A small-molecule ligand and the protein it binds are described below.
Small molecule (SMILES): CC(=O)N[C@H]1[C@H](O[C@H]2[C@H](O)[C@@H](NC(C)=O)CO[C@@H]2CO)O[C@H](CO)[C@@H](O[C@@H]2O[C@H](CO)[C@@H](O)[C@H](O)[C@@H]2O)[C@@H]1O

Binding-site contacts:
Ligand atom O6 contacts residue TRP222 of chain 1.E at 3.0 Å.
Ligand atom C2 contacts residue SER219 of chain 1.E at 4.2 Å.
Ligand atom C5 contacts residue TRP222 of chain 1.E at 3.4 Å (hydrophobic).
Ligand atom C8 contacts residue SER219 of chain 1.E at 3.6 Å.
Ligand atom O5 contacts residue ASN165 of chain 1.A at 2.3 Å (h-bond).
Ligand atom O7 contacts residue TRP222 of chain 1.E at 2.8 Å (h-bond).
Ligand atom C8 contacts residue ASN165 of chain 1.A at 4.5 Å.
Ligand atom C3 contacts residue TRP222 of chain 1.E at 4.3 Å (hydrophobic).
Ligand atom C1 contacts residue ASN165 of chain 1.A at 1.4 Å.
Ligand atom N2 contacts residue SER219 of chain 1.E at 3.3 Å (h-bond).
Ligand atom C6 contacts residue TRP222 of chain 1.E at 4.3 Å (hydrophobic).
Ligand atom O7 contacts residue ARG220 of chain 1.E at 4.2 Å.
Ligand atom C8 contacts residue VAL242 of chain 1.A at 3.9 Å (hydrophobic).
Ligand atom C2 contacts residue ASN165 of chain 1.A at 2.5 Å.
Ligand atom C4 contacts residue TRP222 of chain 1.E at 4.0 Å (hydrophobic).
Ligand atom C6 contacts residue TRP222 of chain 1.E at 4.1 Å (hydrophobic).
Ligand atom C7 contacts residue PRO221 of chain 1.E at 4.2 Å (hydrophobic).
Ligand atom C6 contacts residue VAL244 of chain 1.A at 4.4 Å (hydrophobic).
Ligand atom C7 contacts residue SER219 of chain 1.E at 3.8 Å.
Ligand atom C3 contacts residue TRP222 of chain 1.E at 4.3 Å (hydrophobic).
Ligand atom O7 contacts residue ASN165 of chain 1.A at 3.0 Å (h-bond).
Ligand atom C8 contacts residue THR167 of chain 1.A at 4.1 Å.
Ligand atom C4 contacts residue ASN165 of chain 1.A at 4.2 Å.
Ligand atom O3 contacts residue TRP222 of chain 1.E at 3.8 Å.
Ligand atom N2 contacts residue TRP222 of chain 1.E at 4.2 Å.
Ligand atom C8 contacts residue PRO221 of chain 1.E at 4.3 Å (hydrophobic).
Ligand atom C5 contacts residue ASN165 of chain 1.A at 3.6 Å.
Ligand atom C6 contacts residue THR167 of chain 1.A at 3.5 Å.
Ligand atom C3 contacts residue ASN165 of chain 1.A at 3.8 Å.
Ligand atom N2 contacts residue ASN165 of chain 1.A at 3.0 Å (h-bond).
Ligand atom C2 contacts residue TRP222 of chain 1.E at 3.9 Å (hydrophobic).
Ligand atom C1 contacts residue SER219 of chain 1.E at 4.0 Å.
Ligand atom O6 contacts residue THR167 of chain 1.A at 3.5 Å.
Ligand atom O5 contacts residue TRP222 of chain 1.E at 4.4 Å.
Ligand atom C1 contacts residue TRP222 of chain 1.E at 3.8 Å (hydrophobic).
Ligand atom O5 contacts residue TRP222 of chain 1.E at 3.8 Å.
Ligand atom C7 contacts residue ASN165 of chain 1.A at 3.2 Å.
Ligand atom C7 contacts residue TRP222 of chain 1.E at 3.8 Å (hydrophobic).
Ligand atom O7 contacts residue PRO221 of chain 1.E at 3.3 Å.

Sequence of chain 1.A:
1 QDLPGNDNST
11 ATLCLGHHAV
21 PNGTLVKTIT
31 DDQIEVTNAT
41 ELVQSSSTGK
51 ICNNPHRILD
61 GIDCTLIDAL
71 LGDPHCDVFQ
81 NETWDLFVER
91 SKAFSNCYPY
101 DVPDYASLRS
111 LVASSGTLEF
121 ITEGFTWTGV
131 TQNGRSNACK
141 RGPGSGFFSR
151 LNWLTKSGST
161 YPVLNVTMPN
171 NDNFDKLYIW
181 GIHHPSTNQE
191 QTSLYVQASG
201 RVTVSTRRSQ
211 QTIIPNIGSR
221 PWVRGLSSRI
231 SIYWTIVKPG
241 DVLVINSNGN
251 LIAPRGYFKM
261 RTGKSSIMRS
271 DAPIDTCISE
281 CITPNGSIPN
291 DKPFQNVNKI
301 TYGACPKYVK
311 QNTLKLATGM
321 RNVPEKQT

Sequence of chain 1.E:
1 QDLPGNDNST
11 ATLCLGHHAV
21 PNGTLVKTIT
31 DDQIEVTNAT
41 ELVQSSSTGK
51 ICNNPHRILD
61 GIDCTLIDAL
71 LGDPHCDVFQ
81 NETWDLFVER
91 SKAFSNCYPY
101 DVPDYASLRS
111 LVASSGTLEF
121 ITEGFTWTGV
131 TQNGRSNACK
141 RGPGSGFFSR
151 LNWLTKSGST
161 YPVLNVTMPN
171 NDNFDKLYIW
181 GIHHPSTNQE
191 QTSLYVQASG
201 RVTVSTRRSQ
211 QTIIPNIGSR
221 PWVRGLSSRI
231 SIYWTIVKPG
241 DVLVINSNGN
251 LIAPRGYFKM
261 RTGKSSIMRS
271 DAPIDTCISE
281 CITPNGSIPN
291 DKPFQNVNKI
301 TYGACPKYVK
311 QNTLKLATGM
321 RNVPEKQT